Sequence of chain 1.B:
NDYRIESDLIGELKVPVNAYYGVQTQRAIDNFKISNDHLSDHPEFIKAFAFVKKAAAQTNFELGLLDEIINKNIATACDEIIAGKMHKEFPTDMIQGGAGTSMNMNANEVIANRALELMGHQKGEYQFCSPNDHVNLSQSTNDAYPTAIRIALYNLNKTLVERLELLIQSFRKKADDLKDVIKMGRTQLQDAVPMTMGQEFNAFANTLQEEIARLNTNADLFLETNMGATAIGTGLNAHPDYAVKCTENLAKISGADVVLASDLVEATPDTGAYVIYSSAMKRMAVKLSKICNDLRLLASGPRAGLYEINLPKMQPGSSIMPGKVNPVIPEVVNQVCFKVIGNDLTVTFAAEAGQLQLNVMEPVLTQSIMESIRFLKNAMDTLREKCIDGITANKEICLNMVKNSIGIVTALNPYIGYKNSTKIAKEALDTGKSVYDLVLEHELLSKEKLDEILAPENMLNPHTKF

Sequence of chain 1.D:
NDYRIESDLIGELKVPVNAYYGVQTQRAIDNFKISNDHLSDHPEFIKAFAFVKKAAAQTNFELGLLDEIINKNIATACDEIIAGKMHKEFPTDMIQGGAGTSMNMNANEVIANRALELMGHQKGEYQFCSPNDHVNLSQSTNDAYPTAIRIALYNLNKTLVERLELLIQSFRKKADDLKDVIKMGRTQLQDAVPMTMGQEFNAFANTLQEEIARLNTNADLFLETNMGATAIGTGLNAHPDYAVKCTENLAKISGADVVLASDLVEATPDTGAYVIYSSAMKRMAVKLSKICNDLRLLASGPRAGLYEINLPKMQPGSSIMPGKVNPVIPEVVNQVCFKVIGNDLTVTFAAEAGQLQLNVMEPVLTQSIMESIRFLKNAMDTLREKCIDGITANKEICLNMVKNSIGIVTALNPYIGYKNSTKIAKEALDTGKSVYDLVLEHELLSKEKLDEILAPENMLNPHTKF

Binding-site contacts:
Ligand atom C5 contacts residue GLY326 of chain 1.A at 3.5 Å.
Ligand atom O7 contacts residue MET330 of chain 1.A at 3.3 Å.
Ligand atom OXT contacts residue GLY326 of chain 1.A at 3.9 Å.
Ligand atom O7 contacts residue THR196 of chain 1.D at 2.6 Å (h-bond).
Ligand atom C6 contacts residue ASN151 of chain 1.B at 3.9 Å.
Ligand atom O8 contacts residue LYS333 of chain 1.A at 2.6 Å (salt-bridge).
Ligand atom O8 contacts residue ASN335 of chain 1.A at 2.9 Å (h-bond).
Ligand atom C6 contacts residue GLN197 of chain 1.D at 3.5 Å.
Ligand atom OXT contacts residue SER327 of chain 1.A at 3.3 Å.
Ligand atom OXT contacts residue THR110 of chain 1.B at 2.9 Å (h-bond).
Ligand atom C4 contacts residue ASN151 of chain 1.B at 3.6 Å.
Ligand atom O7 contacts residue GLN197 of chain 1.D at 3.9 Å.
Ligand atom C5 contacts residue SER327 of chain 1.A at 3.5 Å.
Ligand atom O contacts residue ILE329 of chain 1.A at 3.4 Å.
Ligand atom O7 contacts residue LYS333 of chain 1.A at 3.9 Å.
Ligand atom C6 contacts residue THR196 of chain 1.D at 3.3 Å.
Ligand atom C4 contacts residue SER327 of chain 1.A at 3.2 Å.
Ligand atom C4 contacts residue MET330 of chain 1.A at 3.9 Å (hydrophobic).
Ligand atom C contacts residue SER327 of chain 1.A at 3.1 Å.
Ligand atom C contacts residue SER328 of chain 1.A at 3.3 Å.
Ligand atom C contacts residue THR110 of chain 1.B at 3.8 Å.
Ligand atom O8 contacts residue MET330 of chain 1.A at 3.9 Å.
Ligand atom O contacts residue SER328 of chain 1.A at 2.7 Å (h-bond).
Ligand atom OXT contacts residue SER328 of chain 1.A at 2.9 Å (h-bond).
Ligand atom C contacts residue SER149 of chain 1.B at 3.5 Å.
Ligand atom OXT contacts residue THR150 of chain 1.B at 2.7 Å (h-bond).
Ligand atom C4 contacts residue SER149 of chain 1.B at 3.5 Å.
Ligand atom C6 contacts residue ASN335 of chain 1.A at 3.9 Å.
Ligand atom C6 contacts residue MET330 of chain 1.A at 3.5 Å (hydrophobic).
Ligand atom O8 contacts residue THR196 of chain 1.D at 3.3 Å (h-bond).
Ligand atom O contacts residue SER327 of chain 1.A at 3.3 Å (h-bond).
Ligand atom O7 contacts residue ASN151 of chain 1.B at 2.9 Å (h-bond).
Ligand atom C5 contacts residue MET330 of chain 1.A at 3.9 Å (hydrophobic).
Ligand atom C contacts residue THR150 of chain 1.B at 3.2 Å.
Ligand atom O contacts residue SER149 of chain 1.B at 2.7 Å (h-bond).
Ligand atom O8 contacts residue GLY326 of chain 1.A at 3.7 Å.
Ligand atom C6 contacts residue LYS333 of chain 1.A at 3.6 Å.
Ligand atom O8 contacts residue GLN197 of chain 1.D at 3.4 Å (h-bond).
Ligand atom O contacts residue THR150 of chain 1.B at 2.9 Å (h-bond).
Ligand atom C5 contacts residue THR110 of chain 1.B at 3.6 Å.

A small-molecule ligand and the protein it binds are described below.
Small molecule (SMILES): O=C(O)/C=C/C(=O)O

Sequence of chain 1.A:
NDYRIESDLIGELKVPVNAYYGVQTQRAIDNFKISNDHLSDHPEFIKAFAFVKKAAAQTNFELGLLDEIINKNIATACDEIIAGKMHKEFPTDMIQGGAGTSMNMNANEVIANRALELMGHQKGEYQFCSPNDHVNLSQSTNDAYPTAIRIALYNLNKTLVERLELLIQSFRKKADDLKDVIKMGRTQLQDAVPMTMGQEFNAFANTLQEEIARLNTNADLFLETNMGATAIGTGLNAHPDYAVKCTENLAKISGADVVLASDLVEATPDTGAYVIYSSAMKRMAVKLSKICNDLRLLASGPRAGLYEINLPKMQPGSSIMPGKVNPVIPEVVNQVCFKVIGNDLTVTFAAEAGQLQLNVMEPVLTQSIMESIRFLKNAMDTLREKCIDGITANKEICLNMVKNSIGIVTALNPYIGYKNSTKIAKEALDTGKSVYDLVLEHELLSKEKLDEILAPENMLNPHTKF